Sequence of chain 1.B:
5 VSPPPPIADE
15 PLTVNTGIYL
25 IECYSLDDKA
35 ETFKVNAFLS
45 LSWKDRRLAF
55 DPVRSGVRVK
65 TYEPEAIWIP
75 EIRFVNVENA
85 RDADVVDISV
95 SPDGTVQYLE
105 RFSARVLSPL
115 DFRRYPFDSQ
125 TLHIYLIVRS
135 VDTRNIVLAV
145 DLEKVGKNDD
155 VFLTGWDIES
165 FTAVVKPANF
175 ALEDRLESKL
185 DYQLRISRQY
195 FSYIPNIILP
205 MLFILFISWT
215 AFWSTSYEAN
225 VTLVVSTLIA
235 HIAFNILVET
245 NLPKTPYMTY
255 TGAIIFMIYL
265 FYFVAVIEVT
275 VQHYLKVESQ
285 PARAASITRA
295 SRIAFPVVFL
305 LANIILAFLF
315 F

Binding-site contacts:
Ligand atom O contacts residue LEU176 of chain 1.C at 3.3 Å.
Ligand atom O7 contacts residue GLU181 of chain 1.C at 2.9 Å (salt-bridge).
Ligand atom OXT contacts residue VAL79 of chain 1.C at 4.0 Å.
Ligand atom C5 contacts residue ILE131 of chain 1.C at 4.1 Å (hydrophobic).
Ligand atom C6 contacts residue ARG77 of chain 1.C at 3.7 Å.
Ligand atom C5 contacts residue ARG105 of chain 1.B at 4.3 Å.
Ligand atom C4 contacts residue ILE131 of chain 1.C at 3.8 Å (hydrophobic).
Ligand atom O7 contacts residue PHE42 of chain 1.B at 3.4 Å.
Ligand atom C5 contacts residue GLU181 of chain 1.C at 3.8 Å.
Ligand atom O8 contacts residue PHE42 of chain 1.B at 3.6 Å.
Ligand atom C contacts residue ASN152 of chain 1.B at 3.8 Å.
Ligand atom C4 contacts residue PHE42 of chain 1.B at 4.0 Å (hydrophobic).
Ligand atom OXT contacts residue ILE25 of chain 1.B at 3.4 Å.
Ligand atom C4 contacts residue GLU181 of chain 1.C at 3.2 Å.
Ligand atom O7 contacts residue ILE131 of chain 1.C at 3.4 Å.
Ligand atom C4 contacts residue LEU176 of chain 1.C at 4.0 Å (hydrophobic).
Ligand atom C6 contacts residue GLU181 of chain 1.C at 3.6 Å.
Ligand atom C6 contacts residue ARG105 of chain 1.B at 4.0 Å.
Ligand atom O contacts residue ASN152 of chain 1.B at 4.0 Å.
Ligand atom C5 contacts residue PHE42 of chain 1.B at 3.8 Å (hydrophobic).
Ligand atom OXT contacts residue TYR23 of chain 1.B at 4.2 Å.
Ligand atom C contacts residue GLU181 of chain 1.C at 4.2 Å.
Ligand atom O contacts residue ILE131 of chain 1.C at 4.2 Å.
Ligand atom O8 contacts residue ILE131 of chain 1.C at 3.9 Å.
Ligand atom C contacts residue LEU176 of chain 1.C at 3.8 Å (hydrophobic).
Ligand atom C contacts residue VAL79 of chain 1.C at 4.4 Å (hydrophobic).
Ligand atom C6 contacts residue ILE131 of chain 1.C at 3.5 Å (hydrophobic).
Ligand atom C5 contacts residue ILE25 of chain 1.B at 4.2 Å (hydrophobic).
Ligand atom OXT contacts residue ASN152 of chain 1.B at 2.9 Å (h-bond).
Ligand atom O8 contacts residue ARG77 of chain 1.C at 3.0 Å (salt-bridge).
Ligand atom O contacts residue GLU181 of chain 1.C at 4.2 Å.
Ligand atom C contacts residue ILE25 of chain 1.B at 4.2 Å (hydrophobic).
Ligand atom O7 contacts residue ARG77 of chain 1.C at 3.3 Å (salt-bridge).
Ligand atom O8 contacts residue ARG105 of chain 1.B at 2.9 Å (salt-bridge).
Ligand atom O contacts residue PHE174 of chain 1.C at 3.5 Å.
Ligand atom C contacts residue ILE131 of chain 1.C at 4.3 Å (hydrophobic).
Ligand atom C6 contacts residue PHE42 of chain 1.B at 3.3 Å (hydrophobic).

Sequence of chain 1.C:
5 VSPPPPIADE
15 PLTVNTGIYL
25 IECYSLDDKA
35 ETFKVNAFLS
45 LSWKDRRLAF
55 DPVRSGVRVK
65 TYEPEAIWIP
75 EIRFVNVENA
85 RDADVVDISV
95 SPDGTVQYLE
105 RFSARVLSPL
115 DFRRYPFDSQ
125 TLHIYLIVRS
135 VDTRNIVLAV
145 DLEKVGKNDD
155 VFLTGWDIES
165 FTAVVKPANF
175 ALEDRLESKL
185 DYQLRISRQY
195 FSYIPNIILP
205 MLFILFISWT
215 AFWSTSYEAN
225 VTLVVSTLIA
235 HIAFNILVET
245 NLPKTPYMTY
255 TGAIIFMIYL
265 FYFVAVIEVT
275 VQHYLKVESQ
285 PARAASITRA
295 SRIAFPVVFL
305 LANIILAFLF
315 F

A small-molecule ligand and the protein it binds are described below.
Small molecule (SMILES): O=C(O)/C=C/C(=O)O